The protein below binds the small molecule below.
Small molecule (SMILES): [H]/N=C(\N)NOCC[C@H](N)C(=O)O

Sequence of chain 2.A:
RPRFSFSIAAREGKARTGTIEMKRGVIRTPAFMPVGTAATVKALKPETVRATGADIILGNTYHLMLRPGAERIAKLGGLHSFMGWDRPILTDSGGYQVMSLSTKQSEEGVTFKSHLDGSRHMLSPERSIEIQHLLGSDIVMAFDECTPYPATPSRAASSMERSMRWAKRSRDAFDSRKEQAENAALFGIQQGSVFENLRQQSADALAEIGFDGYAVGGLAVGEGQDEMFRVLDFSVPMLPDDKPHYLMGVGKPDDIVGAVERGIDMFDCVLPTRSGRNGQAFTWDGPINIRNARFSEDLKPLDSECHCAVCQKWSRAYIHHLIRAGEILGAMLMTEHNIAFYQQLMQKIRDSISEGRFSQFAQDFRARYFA

Binding-site contacts:
Ligand atom C contacts residue GLY220 of chain 2.A at 4.1 Å.
Ligand atom OD contacts residue ASP93 of chain 2.A at 3.7 Å.
Ligand atom NH2 contacts residue TYR97 of chain 2.A at 4.2 Å.
Ligand atom NH2 contacts residue SER94 of chain 2.A at 3.7 Å.
Ligand atom N contacts residue GLY252 of chain 2.A at 4.2 Å.
Ligand atom CB contacts residue MET251 of chain 2.A at 3.6 Å (hydrophobic).
Ligand atom N contacts residue MET251 of chain 2.A at 2.8 Å (h-bond).
Ligand atom NH1 contacts residue TYR97 of chain 2.A at 4.2 Å.
Ligand atom CZ contacts residue ASP147 of chain 2.A at 3.7 Å.
Ligand atom NE contacts residue ASP93 of chain 2.A at 2.7 Å (salt-bridge).
Ligand atom CA contacts residue MET251 of chain 2.A at 3.7 Å (hydrophobic).
Ligand atom CA contacts residue LEU222 of chain 2.A at 3.6 Å (hydrophobic).
Ligand atom CZ contacts residue TYR97 of chain 2.A at 3.8 Å (hydrophobic).
Ligand atom O contacts residue VAL219 of chain 2.A at 3.8 Å.
Ligand atom O contacts residue GLY220 of chain 2.A at 3.4 Å.
Ligand atom NH1 contacts residue CYS149 of chain 2.A at 3.6 Å.
Ligand atom NH2 contacts residue ILE192 of chain 2.A at 3.8 Å.
Ligand atom OXT contacts residue GLY220 of chain 2.A at 4.0 Å.
Ligand atom NH1 contacts residue ASP147 of chain 2.A at 3.0 Å (salt-bridge).
Ligand atom OXT contacts residue MET251 of chain 2.A at 4.1 Å.
Ligand atom NH1 contacts residue MET251 of chain 2.A at 3.5 Å.
Ligand atom OD contacts residue MET251 of chain 2.A at 3.4 Å.
Ligand atom NE contacts residue MET251 of chain 2.A at 3.8 Å.
Ligand atom C contacts residue MET251 of chain 2.A at 4.1 Å (hydrophobic).
Ligand atom NE contacts residue TYR97 of chain 2.A at 3.7 Å.
Ligand atom NH2 contacts residue ASP93 of chain 2.A at 2.9 Å (salt-bridge).
Ligand atom CG contacts residue TYR97 of chain 2.A at 3.6 Å (hydrophobic).
Ligand atom CZ contacts residue MET251 of chain 2.A at 3.6 Å (hydrophobic).
Ligand atom CZ contacts residue ASP93 of chain 2.A at 3.6 Å.
Ligand atom OXT contacts residue GLY221 of chain 2.A at 3.0 Å (h-bond).
Ligand atom CG contacts residue ASP93 of chain 2.A at 4.2 Å.
Ligand atom C contacts residue GLY221 of chain 2.A at 3.3 Å.
Ligand atom NH2 contacts residue ASP147 of chain 2.A at 2.9 Å (salt-bridge).
Ligand atom O contacts residue LEU222 of chain 2.A at 3.8 Å.
Ligand atom N contacts residue LEU222 of chain 2.A at 2.7 Å (h-bond).
Ligand atom N contacts residue ALA223 of chain 2.A at 4.2 Å.
Ligand atom O contacts residue GLY221 of chain 2.A at 3.1 Å (h-bond).
Ligand atom O contacts residue MET251 of chain 2.A at 3.5 Å (h-bond).
Ligand atom CB contacts residue GLY252 of chain 2.A at 4.2 Å.
Ligand atom C contacts residue LEU222 of chain 2.A at 4.0 Å (hydrophobic).